Binding-site contacts:
Ligand atom O5 contacts residue ASN169 of chain 2.D at 2.5 Å (h-bond).
Ligand atom N2 contacts residue PHE168 of chain 2.D at 4.1 Å.
Ligand atom C8 contacts residue THR133 of chain 2.D at 3.2 Å.
Ligand atom C8 contacts residue SER167 of chain 2.D at 3.6 Å.
Ligand atom O3 contacts residue LYS180 of chain 2.D at 4.1 Å.
Ligand atom C3 contacts residue LYS180 of chain 2.D at 4.2 Å.
Ligand atom C7 contacts residue PHE168 of chain 2.D at 3.6 Å (hydrophobic).
Ligand atom C3 contacts residue ASN169 of chain 2.D at 3.8 Å.
Ligand atom C7 contacts residue SER167 of chain 2.D at 4.4 Å.
Ligand atom C8 contacts residue LEU134 of chain 2.D at 4.0 Å (hydrophobic).
Ligand atom N2 contacts residue ASN169 of chain 2.D at 2.7 Å (h-bond).
Ligand atom O7 contacts residue PHE168 of chain 2.D at 3.6 Å.
Ligand atom C4 contacts residue ASN169 of chain 2.D at 4.3 Å.
Ligand atom C7 contacts residue THR133 of chain 2.D at 3.7 Å.
Ligand atom C8 contacts residue ASN135 of chain 2.D at 3.6 Å.
Ligand atom N2 contacts residue LYS180 of chain 2.D at 4.2 Å.
Ligand atom O6 contacts residue ASN135 of chain 2.D at 3.7 Å.
Ligand atom C2 contacts residue ASN169 of chain 2.D at 2.4 Å.
Ligand atom C5 contacts residue ASN169 of chain 2.D at 3.8 Å.
Ligand atom O7 contacts residue THR133 of chain 2.D at 3.4 Å (h-bond).
Ligand atom C1 contacts residue LYS180 of chain 2.D at 4.5 Å.
Ligand atom O3 contacts residue ASN135 of chain 2.D at 4.3 Å.
Ligand atom C1 contacts residue ASN169 of chain 2.D at 1.4 Å.
Ligand atom C8 contacts residue PHE168 of chain 2.D at 3.9 Å (hydrophobic).
Ligand atom O7 contacts residue ASN169 of chain 2.D at 2.8 Å (h-bond).
Ligand atom C7 contacts residue ASN169 of chain 2.D at 3.1 Å.

Sequence of chain 2.D:
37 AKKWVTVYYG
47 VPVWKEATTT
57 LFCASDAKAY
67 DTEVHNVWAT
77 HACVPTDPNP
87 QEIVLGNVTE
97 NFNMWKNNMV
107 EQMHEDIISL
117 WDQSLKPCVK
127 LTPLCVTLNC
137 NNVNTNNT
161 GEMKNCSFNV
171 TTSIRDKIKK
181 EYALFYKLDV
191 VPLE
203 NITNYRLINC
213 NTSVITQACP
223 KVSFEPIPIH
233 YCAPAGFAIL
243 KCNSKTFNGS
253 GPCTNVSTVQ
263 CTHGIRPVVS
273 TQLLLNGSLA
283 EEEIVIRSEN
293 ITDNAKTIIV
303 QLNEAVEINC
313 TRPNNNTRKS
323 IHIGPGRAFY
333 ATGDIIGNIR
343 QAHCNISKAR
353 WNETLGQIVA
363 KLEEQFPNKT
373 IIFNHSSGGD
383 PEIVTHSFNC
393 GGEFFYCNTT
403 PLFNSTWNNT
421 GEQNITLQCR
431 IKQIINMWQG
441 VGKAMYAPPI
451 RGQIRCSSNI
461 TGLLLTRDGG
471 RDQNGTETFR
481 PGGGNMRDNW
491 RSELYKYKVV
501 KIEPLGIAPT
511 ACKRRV

A protein and the small-molecule ligand that binds it are described below.
Small molecule (SMILES): CC(=O)N[C@H]1[C@H](O[C@H]2[C@H](O)[C@@H](NC(C)=O)CO[C@@H]2CO)O[C@H](CO)[C@@H](O)[C@@H]1O